Sequence of chain 1.A:
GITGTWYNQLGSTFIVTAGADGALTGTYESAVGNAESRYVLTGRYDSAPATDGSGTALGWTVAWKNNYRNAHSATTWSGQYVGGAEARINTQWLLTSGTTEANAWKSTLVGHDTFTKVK

Sequence of chain 2.B:
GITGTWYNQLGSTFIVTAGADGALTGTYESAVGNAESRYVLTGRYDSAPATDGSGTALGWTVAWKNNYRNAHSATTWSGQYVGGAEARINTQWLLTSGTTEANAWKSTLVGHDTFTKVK

Binding-site contacts:
Ligand atom C6 contacts residue TRP106 of chain 2.B at 3.7 Å (hydrophobic).
Ligand atom N3 contacts residue LEU11 of chain 1.A at 3.9 Å.
Ligand atom O16 contacts residue ASN35 of chain 1.A at 2.9 Å (h-bond).
Ligand atom C13 contacts residue SER74 of chain 1.A at 3.5 Å.
Ligand atom C11 contacts residue VAL33 of chain 1.A at 3.6 Å (hydrophobic).
Ligand atom S7 contacts residue TRP65 of chain 1.A at 3.7 Å.
Ligand atom C2 contacts residue TRP106 of chain 2.B at 3.8 Å (hydrophobic).
Ligand atom C4 contacts residue LEU11 of chain 1.A at 3.8 Å (hydrophobic).
Ligand atom C13 contacts residue TRP65 of chain 1.A at 4.0 Å (hydrophobic).
Ligand atom O17 contacts residue ASN9 of chain 1.A at 3.0 Å (h-bond).
Ligand atom C9 contacts residue VAL33 of chain 1.A at 3.8 Å (hydrophobic).
Ligand atom C1 contacts residue ASP114 of chain 1.A at 3.8 Å.
Ligand atom O17 contacts residue TYR29 of chain 1.A at 2.8 Å (h-bond).
Ligand atom C9 contacts residue TRP65 of chain 1.A at 4.0 Å (hydrophobic).
Ligand atom C1 contacts residue TRP94 of chain 1.A at 3.8 Å (hydrophobic).
Ligand atom C4 contacts residue ASP114 of chain 1.A at 3.8 Å.
Ligand atom C10 contacts residue TRP65 of chain 1.A at 3.7 Å (hydrophobic).
Ligand atom C9 contacts residue SER31 of chain 1.A at 3.3 Å.
Ligand atom C2 contacts residue VAL33 of chain 1.A at 4.0 Å (hydrophobic).
Ligand atom N5 contacts residue TYR29 of chain 1.A at 3.8 Å.
Ligand atom S7 contacts residue TRP78 of chain 1.A at 3.8 Å.
Ligand atom C12 contacts residue TRP65 of chain 1.A at 3.8 Å (hydrophobic).
Ligand atom N5 contacts residue ASN9 of chain 1.A at 3.9 Å.
Ligand atom C14 contacts residue ASN35 of chain 1.A at 4.0 Å.
Ligand atom S7 contacts residue THR76 of chain 1.A at 3.4 Å (h-bond).
Ligand atom C8 contacts residue TRP78 of chain 1.A at 3.9 Å (hydrophobic).
Ligand atom N3 contacts residue SER31 of chain 1.A at 3.2 Å (h-bond).
Ligand atom O17 contacts residue SER13 of chain 1.A at 2.7 Å (h-bond).
Ligand atom N3 contacts residue VAL33 of chain 1.A at 3.8 Å.
Ligand atom C8 contacts residue TRP94 of chain 1.A at 3.4 Å (hydrophobic).
Ligand atom C12 contacts residue ASN35 of chain 1.A at 3.6 Å.
Ligand atom C11 contacts residue ASN35 of chain 1.A at 4.0 Å.
Ligand atom C4 contacts residue TYR29 of chain 1.A at 3.6 Å (hydrophobic).
Ligand atom C4 contacts residue SER13 of chain 1.A at 3.7 Å.
Ligand atom N3 contacts residue SER13 of chain 1.A at 4.0 Å.
Ligand atom C11 contacts residue GLY34 of chain 1.A at 3.9 Å.
Ligand atom N5 contacts residue ASP114 of chain 1.A at 2.8 Å (salt-bridge).
Ligand atom O16 contacts residue GLY34 of chain 1.A at 3.6 Å.
Ligand atom C4 contacts residue ASN9 of chain 1.A at 3.7 Å.
Ligand atom N5 contacts residue TRP78 of chain 1.A at 4.0 Å.

A protein and the small-molecule ligand that binds it are described below.
Small molecule (SMILES): O=C(O)CCCCC[C@@H]1SC[C@@H]2NC(=O)N[C@@H]21